Binding-site contacts:
Ligand atom C15 contacts residue HIS294 of chain 1.D at 3.6 Å.
Ligand atom C14 contacts residue HIS294 of chain 1.D at 3.6 Å.
Ligand atom F23 contacts residue TRP191 of chain 1.D at 3.6 Å.
Ligand atom N12 contacts residue PHE188 of chain 1.D at 3.4 Å.
Ligand atom O05 contacts residue TYR108 of chain 1.C at 3.7 Å.
Ligand atom C14 contacts residue PHE188 of chain 1.D at 3.4 Å (hydrophobic).
Ligand atom C11 contacts residue PHE188 of chain 1.D at 3.7 Å (hydrophobic).
Ligand atom C19 contacts residue GLY207 of chain 1.D at 3.6 Å.
Ligand atom C21 contacts residue TYR200 of chain 1.D at 3.6 Å (hydrophobic).
Ligand atom C08 contacts residue PHE188 of chain 1.D at 3.4 Å (hydrophobic).
Ligand atom N02 contacts residue ASP136 of chain 1.C at 2.9 Å (salt-bridge).
Ligand atom C01 contacts residue ASP64 of chain 1.C at 3.4 Å.
Ligand atom O04 contacts residue TYR108 of chain 1.C at 3.6 Å.
Ligand atom C06 contacts residue PHE188 of chain 1.D at 3.5 Å (hydrophobic).
Ligand atom C18 contacts residue GLY207 of chain 1.D at 3.6 Å.
Ligand atom C01 contacts residue TYR62 of chain 1.C at 3.4 Å (hydrophobic).
Ligand atom C13 contacts residue HIS294 of chain 1.D at 3.6 Å.
Ligand atom C01 contacts residue TYR108 of chain 1.C at 3.5 Å (hydrophobic).
Ligand atom C22 contacts residue PRO208 of chain 1.D at 3.5 Å (hydrophobic).
Ligand atom O05 contacts residue MET67 of chain 1.C at 3.2 Å (h-bond).
Ligand atom O05 contacts residue ASP136 of chain 1.C at 3.4 Å.
Ligand atom N12 contacts residue HIS294 of chain 1.D at 3.5 Å.
Ligand atom C10 contacts residue PHE188 of chain 1.D at 3.5 Å (hydrophobic).
Ligand atom O04 contacts residue MET67 of chain 1.C at 3.4 Å (h-bond).
Ligand atom C20 contacts residue PHE202 of chain 1.D at 3.3 Å (hydrophobic).
Ligand atom C13 contacts residue ILE184 of chain 1.D at 3.6 Å (hydrophobic).
Ligand atom C17 contacts residue PRO208 of chain 1.D at 3.4 Å (hydrophobic).
Ligand atom C07 contacts residue PHE188 of chain 1.D at 3.5 Å (hydrophobic).
Ligand atom C19 contacts residue PHE202 of chain 1.D at 3.4 Å (hydrophobic).
Ligand atom O04 contacts residue GLY66 of chain 1.C at 2.9 Å (h-bond).
Ligand atom C10 contacts residue TYR29 of chain 1.D at 3.5 Å (hydrophobic).
Ligand atom O16 contacts residue GLY295 of chain 1.D at 3.6 Å.
Ligand atom O16 contacts residue VAL30 of chain 1.D at 3.4 Å.
Ligand atom C18 contacts residue HIS294 of chain 1.D at 3.2 Å.
Ligand atom N02 contacts residue TYR108 of chain 1.C at 3.2 Å.
Ligand atom C09 contacts residue PHE188 of chain 1.D at 3.4 Å (hydrophobic).
Ligand atom C18 contacts residue PRO208 of chain 1.D at 3.7 Å (hydrophobic).
Ligand atom C11 contacts residue TYR29 of chain 1.D at 3.5 Å (hydrophobic).
Ligand atom C10 contacts residue GLY295 of chain 1.D at 3.7 Å.
Ligand atom O16 contacts residue PRO208 of chain 1.D at 3.4 Å.

Sequence of chain 1.C:
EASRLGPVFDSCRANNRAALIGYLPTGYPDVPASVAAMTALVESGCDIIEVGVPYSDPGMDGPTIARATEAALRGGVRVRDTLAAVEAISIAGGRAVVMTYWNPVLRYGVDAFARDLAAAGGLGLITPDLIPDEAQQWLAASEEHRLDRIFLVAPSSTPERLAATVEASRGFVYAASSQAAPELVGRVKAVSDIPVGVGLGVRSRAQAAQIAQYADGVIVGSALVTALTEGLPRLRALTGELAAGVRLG

Sequence of chain 1.D:
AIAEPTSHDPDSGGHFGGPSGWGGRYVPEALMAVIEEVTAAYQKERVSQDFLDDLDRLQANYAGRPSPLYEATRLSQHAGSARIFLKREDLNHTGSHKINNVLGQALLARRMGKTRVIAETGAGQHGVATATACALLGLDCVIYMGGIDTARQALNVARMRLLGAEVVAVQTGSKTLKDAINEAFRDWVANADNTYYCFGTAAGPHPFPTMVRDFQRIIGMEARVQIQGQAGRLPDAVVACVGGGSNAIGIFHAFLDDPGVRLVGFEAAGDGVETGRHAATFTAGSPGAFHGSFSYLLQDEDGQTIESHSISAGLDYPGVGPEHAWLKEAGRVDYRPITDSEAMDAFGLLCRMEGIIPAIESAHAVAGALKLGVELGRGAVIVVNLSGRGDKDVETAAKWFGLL

This protein binds this small molecule.
Small molecule (SMILES): CNS(=O)(=O)c1ccc2c(c1)CCN2C(=O)c1ccccc1F